Sequence of chain 1.G:
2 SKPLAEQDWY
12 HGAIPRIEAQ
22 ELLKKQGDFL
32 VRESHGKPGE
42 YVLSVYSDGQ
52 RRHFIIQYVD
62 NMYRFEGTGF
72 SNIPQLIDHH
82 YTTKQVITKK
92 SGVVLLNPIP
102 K

The small molecule below binds the protein below.
Small molecule (SMILES): CC(C)[C@@H](C=O)NC(=O)[C@H](CC(N)=O)NC(=O)[C@H](CCC(=O)O)NC(=O)[C@H](Cc1ccc(OP(=O)(O)O)cc1)NC(=O)[C@H](CCC(=O)O)NC(=O)[C@@H](N)CC(=O)O

Binding-site contacts:
Ligand atom O3P contacts residue ARG33 of chain 1.G at 2.8 Å (salt-bridge).
Ligand atom O contacts residue ILE56 of chain 1.G at 3.6 Å.
Ligand atom CA contacts residue HIS54 of chain 1.G at 3.4 Å.
Ligand atom CD contacts residue ARG53 of chain 1.G at 3.5 Å.
Ligand atom O3P contacts residue ARG17 of chain 1.G at 2.7 Å (salt-bridge).
Ligand atom O2P contacts residue SER35 of chain 1.G at 3.5 Å (h-bond).
Ligand atom O contacts residue HIS54 of chain 1.G at 3.7 Å.
Ligand atom O2P contacts residue HIS36 of chain 1.G at 2.8 Å (h-bond).
Ligand atom C contacts residue HIS54 of chain 1.G at 3.6 Å.
Ligand atom CD1 contacts residue HIS54 of chain 1.G at 3.6 Å.
Ligand atom OE2 contacts residue PHE55 of chain 1.G at 3.7 Å.
Ligand atom O2P contacts residue GLY37 of chain 1.G at 3.4 Å (h-bond).
Ligand atom CG contacts residue PHE66 of chain 1.G at 3.6 Å (hydrophobic).
Ligand atom O1P contacts residue GLY37 of chain 1.G at 3.1 Å (h-bond).
Ligand atom O contacts residue ILE56 of chain 1.G at 3.0 Å (h-bond).
Ligand atom P contacts residue ARG33 of chain 1.G at 3.7 Å.
Ligand atom O contacts residue PHE55 of chain 1.G at 3.4 Å.
Ligand atom ND2 contacts residue PHE66 of chain 1.G at 3.0 Å (h-bond).
Ligand atom ND2 contacts residue ILE56 of chain 1.G at 3.0 Å (h-bond).
Ligand atom CE1 contacts residue ARG17 of chain 1.G at 3.5 Å.
Ligand atom C contacts residue ARG17 of chain 1.G at 3.7 Å.
Ligand atom O contacts residue ARG17 of chain 1.G at 2.9 Å (salt-bridge).
Ligand atom O contacts residue GLN58 of chain 1.G at 3.1 Å (h-bond).
Ligand atom OD1 contacts residue PHE66 of chain 1.G at 3.3 Å (h-bond).
Ligand atom OD1 contacts residue GLN58 of chain 1.G at 3.6 Å.
Ligand atom OE2 contacts residue ARG53 of chain 1.G at 2.8 Å (salt-bridge).
Ligand atom OH contacts residue SER35 of chain 1.G at 2.8 Å (h-bond).
Ligand atom OE1 contacts residue ARG53 of chain 1.G at 2.8 Å (salt-bridge).
Ligand atom OD1 contacts residue GLU67 of chain 1.G at 3.4 Å.
Ligand atom N contacts residue HIS54 of chain 1.G at 2.8 Å (h-bond).
Ligand atom CZ contacts residue SER35 of chain 1.G at 3.5 Å.
Ligand atom CD1 contacts residue ARG17 of chain 1.G at 3.7 Å.
Ligand atom CE1 contacts residue VAL43 of chain 1.G at 3.6 Å (hydrophobic).
Ligand atom OD2 contacts residue ARG17 of chain 1.G at 3.6 Å.
Ligand atom CZ contacts residue ARG17 of chain 1.G at 3.6 Å.
Ligand atom P contacts residue GLY37 of chain 1.G at 3.7 Å.
Ligand atom CB contacts residue ARG17 of chain 1.G at 3.5 Å.
Ligand atom CG contacts residue GLN58 of chain 1.G at 3.6 Å.
Ligand atom ND2 contacts residue GLN58 of chain 1.G at 3.6 Å (h-bond).
Ligand atom O2P contacts residue ARG33 of chain 1.G at 3.0 Å (salt-bridge).